Binding-site contacts:
Ligand atom C4 contacts residue ASN717 of chain 1.B at 4.2 Å.
Ligand atom C7 contacts residue ASN717 of chain 1.B at 3.5 Å.
Ligand atom C1 contacts residue GLN1071 of chain 1.B at 4.2 Å.
Ligand atom C5 contacts residue LEU922 of chain 1.B at 4.3 Å (hydrophobic).
Ligand atom C7 contacts residue LEU922 of chain 1.B at 4.2 Å (hydrophobic).
Ligand atom C8 contacts residue ASN717 of chain 1.B at 3.7 Å.
Ligand atom N2 contacts residue ASN717 of chain 1.B at 3.0 Å (h-bond).
Ligand atom C5 contacts residue ASN717 of chain 1.B at 3.6 Å.
Ligand atom C1 contacts residue ASN717 of chain 1.B at 1.4 Å.
Ligand atom O5 contacts residue GLN1071 of chain 1.B at 4.1 Å.
Ligand atom C8 contacts residue GLN1071 of chain 1.B at 3.3 Å.
Ligand atom O6 contacts residue ASN717 of chain 1.B at 4.3 Å.
Ligand atom C6 contacts residue GLN926 of chain 1.B at 4.4 Å.
Ligand atom C3 contacts residue ASN717 of chain 1.B at 3.8 Å.
Ligand atom O7 contacts residue LEU922 of chain 1.B at 4.2 Å.
Ligand atom C2 contacts residue ASN717 of chain 1.B at 2.5 Å.
Ligand atom O5 contacts residue ASN717 of chain 1.B at 2.3 Å (h-bond).
Ligand atom O6 contacts residue GLN1071 of chain 1.B at 4.4 Å.
Ligand atom C8 contacts residue LEU922 of chain 1.B at 4.2 Å (hydrophobic).
Ligand atom O7 contacts residue ASN717 of chain 1.B at 4.4 Å.
Ligand atom C7 contacts residue GLN1071 of chain 1.B at 4.4 Å.
Ligand atom C6 contacts residue LEU922 of chain 1.B at 4.4 Å (hydrophobic).

Sequence of chain 1.B:
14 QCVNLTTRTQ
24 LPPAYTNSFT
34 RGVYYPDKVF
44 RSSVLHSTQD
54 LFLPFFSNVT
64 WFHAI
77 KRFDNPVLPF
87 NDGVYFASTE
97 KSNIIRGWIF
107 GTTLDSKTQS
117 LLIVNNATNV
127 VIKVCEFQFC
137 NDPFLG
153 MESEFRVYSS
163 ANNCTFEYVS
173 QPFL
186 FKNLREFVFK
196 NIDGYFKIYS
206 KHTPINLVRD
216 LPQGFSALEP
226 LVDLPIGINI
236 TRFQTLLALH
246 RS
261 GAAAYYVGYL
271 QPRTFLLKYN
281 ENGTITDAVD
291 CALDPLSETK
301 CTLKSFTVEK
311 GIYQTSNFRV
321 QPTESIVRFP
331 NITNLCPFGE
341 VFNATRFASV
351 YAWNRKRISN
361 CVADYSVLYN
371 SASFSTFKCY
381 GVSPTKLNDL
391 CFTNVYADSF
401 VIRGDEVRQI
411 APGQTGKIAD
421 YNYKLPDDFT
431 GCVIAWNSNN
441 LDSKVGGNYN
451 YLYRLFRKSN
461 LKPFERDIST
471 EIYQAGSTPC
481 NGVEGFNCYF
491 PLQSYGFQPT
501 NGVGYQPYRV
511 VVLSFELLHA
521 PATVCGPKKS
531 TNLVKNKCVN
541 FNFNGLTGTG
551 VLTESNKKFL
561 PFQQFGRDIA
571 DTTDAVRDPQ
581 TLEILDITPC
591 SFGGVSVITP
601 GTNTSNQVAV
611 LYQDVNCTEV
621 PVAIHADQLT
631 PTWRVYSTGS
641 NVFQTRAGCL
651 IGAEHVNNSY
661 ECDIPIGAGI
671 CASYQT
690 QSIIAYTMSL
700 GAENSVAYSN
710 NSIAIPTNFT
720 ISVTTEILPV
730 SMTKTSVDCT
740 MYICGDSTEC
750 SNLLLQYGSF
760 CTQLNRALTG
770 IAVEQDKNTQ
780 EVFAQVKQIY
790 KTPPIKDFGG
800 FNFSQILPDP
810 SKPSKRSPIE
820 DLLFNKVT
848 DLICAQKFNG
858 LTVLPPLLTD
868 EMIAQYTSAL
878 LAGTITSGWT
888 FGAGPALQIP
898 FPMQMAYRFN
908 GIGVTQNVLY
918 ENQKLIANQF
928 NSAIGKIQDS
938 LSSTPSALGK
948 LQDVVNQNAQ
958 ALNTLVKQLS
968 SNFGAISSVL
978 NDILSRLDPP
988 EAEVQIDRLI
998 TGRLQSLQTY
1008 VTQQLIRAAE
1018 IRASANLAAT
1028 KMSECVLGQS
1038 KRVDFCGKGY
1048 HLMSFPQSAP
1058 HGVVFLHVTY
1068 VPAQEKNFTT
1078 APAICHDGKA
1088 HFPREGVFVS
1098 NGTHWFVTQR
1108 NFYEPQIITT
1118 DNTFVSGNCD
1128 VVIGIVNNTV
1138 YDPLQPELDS

This small molecule binds to this protein.
Small molecule (SMILES): CC(=O)N[C@H]1[C@H](O[C@H]2[C@H](O)[C@@H](NC(C)=O)CO[C@@H]2CO)O[C@H](CO)[C@@H](O)[C@@H]1O